Sequence of chain 3.B:
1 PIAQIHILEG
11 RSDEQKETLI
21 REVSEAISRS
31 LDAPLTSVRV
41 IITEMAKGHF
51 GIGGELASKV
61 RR

Sequence of chain 3.A:
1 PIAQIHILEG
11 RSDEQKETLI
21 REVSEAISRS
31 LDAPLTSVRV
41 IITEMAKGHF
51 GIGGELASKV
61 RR

A protein and the small-molecule ligand that binds it are described below.
Small molecule (SMILES): C/C=C\C(=O)C(=O)O

Sequence of chain 2.A:
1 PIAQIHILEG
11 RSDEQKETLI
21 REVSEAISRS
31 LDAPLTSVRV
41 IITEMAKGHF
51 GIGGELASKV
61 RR

Binding-site contacts:
Ligand atom C5 contacts residue ILE2 of chain 3.B at 3.5 Å (hydrophobic).
Ligand atom C5 contacts residue PHE50 of chain 3.A at 3.9 Å (hydrophobic).
Ligand atom O2 contacts residue ARG39 of chain 2.A at 2.8 Å (salt-bridge).
Ligand atom C1 contacts residue ARG39 of chain 2.A at 3.8 Å.
Ligand atom C1 contacts residue SER37 of chain 3.B at 4.0 Å.
Ligand atom O3 contacts residue SER37 of chain 3.B at 4.4 Å.
Ligand atom O1 contacts residue ARG61 of chain 3.A at 3.0 Å (salt-bridge).
Ligand atom C1 contacts residue ARG61 of chain 3.A at 3.6 Å.
Ligand atom C4 contacts residue SER37 of chain 3.B at 3.8 Å.
Ligand atom O1 contacts residue SER37 of chain 3.B at 4.1 Å.
Ligand atom C4 contacts residue ILE2 of chain 3.B at 4.0 Å (hydrophobic).
Ligand atom C2 contacts residue ARG39 of chain 2.A at 3.8 Å.
Ligand atom O3 contacts residue ARG39 of chain 2.A at 2.8 Å (salt-bridge).
Ligand atom O2 contacts residue SER37 of chain 3.B at 4.2 Å.
Ligand atom C3 contacts residue SER37 of chain 3.B at 3.5 Å.
Ligand atom C2 contacts residue SER37 of chain 3.B at 4.0 Å.
Ligand atom O2 contacts residue ARG61 of chain 3.A at 3.0 Å (salt-bridge).
Ligand atom C5 contacts residue HIS6 of chain 3.A at 4.4 Å.
Ligand atom C4 contacts residue PRO1 of chain 3.B at 1.4 Å (hydrophobic).
Ligand atom C3 contacts residue PRO1 of chain 3.B at 2.3 Å (hydrophobic).
Ligand atom O3 contacts residue PRO1 of chain 3.B at 4.2 Å.
Ligand atom C5 contacts residue PRO1 of chain 3.B at 2.5 Å (hydrophobic).
Ligand atom C2 contacts residue PHE50 of chain 3.A at 4.1 Å (hydrophobic).
Ligand atom O3 contacts residue PHE50 of chain 3.A at 3.5 Å.
Ligand atom C2 contacts residue PRO1 of chain 3.B at 3.7 Å (hydrophobic).